Binding-site contacts:
Ligand atom O10 contacts residue LYS964 of chain 1.B at 3.5 Å (salt-bridge).
Ligand atom O20 contacts residue SER308 of chain 1.D at 3.3 Å.
Ligand atom N1 contacts residue LEU969 of chain 1.B at 3.6 Å.
Ligand atom N4 contacts residue COA1 of chain 1.M at 3.4 Å (h-bond).
Ligand atom N1 contacts residue LEU1021 of chain 1.B at 3.4 Å.
Ligand atom O11 contacts residue LYS964 of chain 1.B at 2.5 Å (salt-bridge).
Ligand atom O18 contacts residue THR348 of chain 1.D at 2.9 Å (h-bond).
Ligand atom O20 contacts residue GLY309 of chain 1.D at 3.0 Å (h-bond).
Ligand atom C2 contacts residue PHE572 of chain 1.D at 3.6 Å (hydrophobic).
Ligand atom O12 contacts residue SER574 of chain 1.D at 2.2 Å (h-bond).
Ligand atom N6 contacts residue ILE597 of chain 1.D at 3.4 Å.
Ligand atom N contacts residue LEU1021 of chain 1.B at 3.5 Å.
Ligand atom C11 contacts residue LEU1021 of chain 1.B at 3.6 Å (hydrophobic).
Ligand atom S contacts residue VAL626 of chain 1.D at 3.6 Å.
Ligand atom C12 contacts residue ILE970 of chain 1.B at 3.6 Å (hydrophobic).
Ligand atom O12 contacts residue ARG576 of chain 1.D at 2.7 Å (salt-bridge).
Ligand atom O16 contacts residue THR348 of chain 1.D at 3.2 Å (h-bond).
Ligand atom O11 contacts residue ARG576 of chain 1.D at 3.3 Å.
Ligand atom O7 contacts residue LEU1021 of chain 1.B at 3.2 Å.
Ligand atom C contacts residue ALA573 of chain 1.D at 3.4 Å (hydrophobic).
Ligand atom P2 contacts residue LYS964 of chain 1.B at 3.6 Å.
Ligand atom O3 contacts residue LYS1018 of chain 1.B at 3.6 Å (salt-bridge).
Ligand atom O10 contacts residue SER574 of chain 1.D at 3.5 Å (h-bond).
Ligand atom O4 contacts residue LYS1018 of chain 1.B at 3.6 Å.
Ligand atom N3 contacts residue ILE970 of chain 1.B at 3.2 Å (h-bond).
Ligand atom C10 contacts residue LEU969 of chain 1.B at 3.6 Å (hydrophobic).
Ligand atom C19 contacts residue THR625 of chain 1.D at 3.5 Å.
Ligand atom P2 contacts residue SER574 of chain 1.D at 3.4 Å.
Ligand atom O20 contacts residue THR348 of chain 1.D at 3.5 Å (h-bond).
Ligand atom O8 contacts residue PHE533 of chain 1.D at 3.5 Å.
Ligand atom O9 contacts residue LYS1017 of chain 1.B at 3.4 Å (salt-bridge).
Ligand atom C18 contacts residue ILE597 of chain 1.D at 3.5 Å (hydrophobic).
Ligand atom N4 contacts residue ILE973 of chain 1.B at 3.0 Å (h-bond).
Ligand atom O19 contacts residue GLY665 of chain 1.D at 3.6 Å (h-bond).
Ligand atom O11 contacts residue LYS1017 of chain 1.B at 2.9 Å (salt-bridge).
Ligand atom O10 contacts residue SER577 of chain 1.D at 3.3 Å.
Ligand atom O1 contacts residue SER574 of chain 1.D at 3.5 Å.
Ligand atom O19 contacts residue ASN346 of chain 1.D at 2.9 Å (h-bond).
Ligand atom N4 contacts residue ILE970 of chain 1.B at 3.6 Å (h-bond).
Ligand atom C contacts residue PHE572 of chain 1.D at 3.5 Å (hydrophobic).

A protein and the small-molecule ligand that binds it are described below.
Small molecule (SMILES): CC(C)(COP(=O)(O)OP(=O)(O)OC[C@H]1O[C@@H](n2cnc3c(N)ncnc32)[C@H](O)[C@@H]1OP(=O)(O)O)[C@@H](O)C(=O)NCCC(=O)NCCSC(=O)C[C@@](O)(CC(=O)O)C(=O)O

Sequence of chain 1.D:
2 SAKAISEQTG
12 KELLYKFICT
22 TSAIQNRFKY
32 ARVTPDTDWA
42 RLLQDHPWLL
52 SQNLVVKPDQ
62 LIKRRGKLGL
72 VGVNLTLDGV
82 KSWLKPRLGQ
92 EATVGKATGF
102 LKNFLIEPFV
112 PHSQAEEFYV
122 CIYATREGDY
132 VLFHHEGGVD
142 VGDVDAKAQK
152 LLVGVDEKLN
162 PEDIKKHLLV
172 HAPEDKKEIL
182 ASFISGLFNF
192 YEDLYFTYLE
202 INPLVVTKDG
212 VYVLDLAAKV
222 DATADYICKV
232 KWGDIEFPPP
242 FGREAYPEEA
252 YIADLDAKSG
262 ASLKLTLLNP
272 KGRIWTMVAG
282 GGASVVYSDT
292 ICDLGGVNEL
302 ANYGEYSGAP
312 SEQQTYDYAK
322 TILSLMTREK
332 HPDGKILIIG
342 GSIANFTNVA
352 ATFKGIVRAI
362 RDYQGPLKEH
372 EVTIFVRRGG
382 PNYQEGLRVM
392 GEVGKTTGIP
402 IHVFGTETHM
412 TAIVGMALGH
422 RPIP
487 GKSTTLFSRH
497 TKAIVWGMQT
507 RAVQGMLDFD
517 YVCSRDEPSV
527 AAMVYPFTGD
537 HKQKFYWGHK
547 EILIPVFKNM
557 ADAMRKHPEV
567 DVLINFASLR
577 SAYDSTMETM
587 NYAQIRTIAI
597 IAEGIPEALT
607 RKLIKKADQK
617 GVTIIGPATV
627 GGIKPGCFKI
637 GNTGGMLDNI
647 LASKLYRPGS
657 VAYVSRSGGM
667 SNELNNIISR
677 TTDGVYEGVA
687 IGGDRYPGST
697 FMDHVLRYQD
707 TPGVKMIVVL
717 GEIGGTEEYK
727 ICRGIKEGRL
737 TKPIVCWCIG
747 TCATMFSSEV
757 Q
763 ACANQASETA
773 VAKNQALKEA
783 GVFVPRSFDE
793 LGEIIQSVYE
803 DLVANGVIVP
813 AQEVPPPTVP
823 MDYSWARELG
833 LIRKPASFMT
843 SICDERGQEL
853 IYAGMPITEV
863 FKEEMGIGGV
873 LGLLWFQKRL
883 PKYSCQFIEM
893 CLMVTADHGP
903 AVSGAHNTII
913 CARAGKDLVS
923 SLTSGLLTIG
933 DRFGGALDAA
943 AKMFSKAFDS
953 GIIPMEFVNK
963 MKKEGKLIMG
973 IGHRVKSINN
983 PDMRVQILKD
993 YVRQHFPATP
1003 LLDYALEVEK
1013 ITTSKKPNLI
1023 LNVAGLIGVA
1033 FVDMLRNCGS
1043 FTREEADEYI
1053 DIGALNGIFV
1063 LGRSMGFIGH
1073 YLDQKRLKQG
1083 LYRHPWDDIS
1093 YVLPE

Sequence of chain 1.B:
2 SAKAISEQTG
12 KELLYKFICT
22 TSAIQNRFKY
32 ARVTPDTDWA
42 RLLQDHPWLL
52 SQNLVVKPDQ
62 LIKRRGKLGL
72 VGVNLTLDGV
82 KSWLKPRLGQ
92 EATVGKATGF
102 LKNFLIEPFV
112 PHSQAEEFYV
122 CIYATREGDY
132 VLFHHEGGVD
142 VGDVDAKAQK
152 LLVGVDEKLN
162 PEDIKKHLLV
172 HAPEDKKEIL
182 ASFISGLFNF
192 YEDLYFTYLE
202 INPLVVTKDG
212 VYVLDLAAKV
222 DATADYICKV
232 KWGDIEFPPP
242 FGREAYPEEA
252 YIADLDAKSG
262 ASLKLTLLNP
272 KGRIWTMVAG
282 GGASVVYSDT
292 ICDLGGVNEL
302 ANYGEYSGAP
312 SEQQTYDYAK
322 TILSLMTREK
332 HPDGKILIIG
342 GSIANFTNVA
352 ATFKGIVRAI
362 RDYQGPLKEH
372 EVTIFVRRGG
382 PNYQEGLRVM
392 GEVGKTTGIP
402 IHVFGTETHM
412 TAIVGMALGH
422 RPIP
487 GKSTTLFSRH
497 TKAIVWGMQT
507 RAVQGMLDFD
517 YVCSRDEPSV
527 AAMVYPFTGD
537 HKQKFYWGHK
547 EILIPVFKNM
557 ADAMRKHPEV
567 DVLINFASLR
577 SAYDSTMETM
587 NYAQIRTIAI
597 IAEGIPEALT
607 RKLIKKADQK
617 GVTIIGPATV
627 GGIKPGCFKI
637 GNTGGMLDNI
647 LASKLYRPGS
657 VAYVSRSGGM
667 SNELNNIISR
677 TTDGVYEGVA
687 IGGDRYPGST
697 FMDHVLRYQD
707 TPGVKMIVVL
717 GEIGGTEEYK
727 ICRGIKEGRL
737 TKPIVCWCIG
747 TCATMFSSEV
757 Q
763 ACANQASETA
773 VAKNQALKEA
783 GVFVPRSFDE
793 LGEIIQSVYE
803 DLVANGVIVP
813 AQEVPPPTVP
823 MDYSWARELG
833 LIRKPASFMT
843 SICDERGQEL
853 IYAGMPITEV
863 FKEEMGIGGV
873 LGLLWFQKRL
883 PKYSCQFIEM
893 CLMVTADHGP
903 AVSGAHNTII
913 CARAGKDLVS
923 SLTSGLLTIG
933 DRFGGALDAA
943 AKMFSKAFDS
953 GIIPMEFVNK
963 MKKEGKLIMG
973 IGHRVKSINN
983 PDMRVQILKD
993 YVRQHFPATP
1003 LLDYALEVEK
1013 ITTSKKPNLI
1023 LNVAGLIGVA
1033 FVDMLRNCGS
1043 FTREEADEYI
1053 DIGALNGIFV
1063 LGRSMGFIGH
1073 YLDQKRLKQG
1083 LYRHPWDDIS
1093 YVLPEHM